Binding-site contacts:
Ligand atom C5 contacts residue ASN162 of chain 1.C at 3.7 Å.
Ligand atom C7 contacts residue ASN162 of chain 1.C at 3.9 Å.
Ligand atom C1 contacts residue ASN162 of chain 1.C at 1.4 Å.
Ligand atom C2 contacts residue ASN162 of chain 1.C at 2.5 Å.
Ligand atom C4 contacts residue ASN162 of chain 1.C at 4.2 Å.
Ligand atom C6 contacts residue ASN161 of chain 1.C at 4.4 Å.
Ligand atom C1 contacts residue ASN161 of chain 1.C at 3.9 Å.
Ligand atom C5 contacts residue ASN161 of chain 1.C at 4.5 Å.
Ligand atom O5 contacts residue ASN161 of chain 1.C at 3.4 Å (h-bond).
Ligand atom C3 contacts residue ASN162 of chain 1.C at 3.8 Å.
Ligand atom N2 contacts residue ASN162 of chain 1.C at 2.9 Å (h-bond).
Ligand atom O7 contacts residue ASN162 of chain 1.C at 4.5 Å.
Ligand atom O5 contacts residue ASN162 of chain 1.C at 2.4 Å (h-bond).
Ligand atom O6 contacts residue ASN161 of chain 1.C at 4.1 Å.

Sequence of chain 1.C:
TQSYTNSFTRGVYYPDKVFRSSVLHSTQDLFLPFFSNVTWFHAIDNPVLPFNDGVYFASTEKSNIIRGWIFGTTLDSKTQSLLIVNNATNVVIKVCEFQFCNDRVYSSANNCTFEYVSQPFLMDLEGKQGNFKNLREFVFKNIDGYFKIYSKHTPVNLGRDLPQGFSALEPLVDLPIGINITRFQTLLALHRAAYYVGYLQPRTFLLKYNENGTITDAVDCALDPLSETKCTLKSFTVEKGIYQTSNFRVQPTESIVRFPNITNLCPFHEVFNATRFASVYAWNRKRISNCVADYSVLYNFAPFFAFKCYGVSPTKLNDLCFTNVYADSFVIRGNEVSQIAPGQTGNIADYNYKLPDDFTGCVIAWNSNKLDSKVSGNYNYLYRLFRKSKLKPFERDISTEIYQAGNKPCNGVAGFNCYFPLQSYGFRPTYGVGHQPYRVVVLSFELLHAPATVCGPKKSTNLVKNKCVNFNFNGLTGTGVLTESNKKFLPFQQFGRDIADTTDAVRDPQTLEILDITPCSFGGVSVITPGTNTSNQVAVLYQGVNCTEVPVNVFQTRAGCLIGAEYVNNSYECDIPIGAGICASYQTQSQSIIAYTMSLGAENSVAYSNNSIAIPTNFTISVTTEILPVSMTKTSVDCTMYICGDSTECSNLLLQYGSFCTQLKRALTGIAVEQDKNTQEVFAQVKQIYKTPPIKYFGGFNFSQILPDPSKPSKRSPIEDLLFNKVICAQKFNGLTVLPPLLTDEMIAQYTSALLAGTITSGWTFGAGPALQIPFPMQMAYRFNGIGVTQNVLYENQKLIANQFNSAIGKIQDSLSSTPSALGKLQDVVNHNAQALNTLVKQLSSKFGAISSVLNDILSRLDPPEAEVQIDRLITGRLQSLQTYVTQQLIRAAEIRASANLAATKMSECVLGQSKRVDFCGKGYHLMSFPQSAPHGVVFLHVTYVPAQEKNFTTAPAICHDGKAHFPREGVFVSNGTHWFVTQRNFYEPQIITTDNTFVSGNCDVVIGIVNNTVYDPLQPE

A small-molecule ligand and the protein it binds are described below.
Small molecule (SMILES): CC(=O)N[C@@H]1[C@@H](O)[C@H](O)[C@@H](CO)O[C@H]1O